Sequence of chain 1.A:
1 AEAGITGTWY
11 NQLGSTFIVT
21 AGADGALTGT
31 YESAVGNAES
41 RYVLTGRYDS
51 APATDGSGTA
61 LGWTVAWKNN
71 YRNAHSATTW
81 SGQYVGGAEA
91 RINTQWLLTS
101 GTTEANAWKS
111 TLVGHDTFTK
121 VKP

Binding-site contacts:
Ligand atom ND2 contacts residue LEU13 of chain 1.A at 3.8 Å.
Ligand atom CB contacts residue TRP108 of chain 2.B at 3.8 Å (hydrophobic).
Ligand atom C contacts residue SER33 of chain 1.A at 3.9 Å.
Ligand atom ND2 contacts residue TRP108 of chain 2.B at 3.3 Å.
Ligand atom CE1 contacts residue LEU98 of chain 1.A at 4.1 Å (hydrophobic).
Ligand atom CB contacts residue TRP108 of chain 2.B at 3.8 Å (hydrophobic).
Ligand atom O contacts residue TYR31 of chain 1.A at 3.7 Å.
Ligand atom NE2 contacts residue SER76 of chain 1.A at 3.0 Å (h-bond).
Ligand atom NE2 contacts residue ALA74 of chain 1.A at 4.1 Å.
Ligand atom CE1 contacts residue SER76 of chain 1.A at 4.0 Å.
Ligand atom CB contacts residue LEU13 of chain 1.A at 3.5 Å (hydrophobic).
Ligand atom OD1 contacts residue ASN11 of chain 1.A at 3.5 Å (h-bond).
Ligand atom CG contacts residue TRP108 of chain 2.B at 4.1 Å (hydrophobic).
Ligand atom CG contacts residue TRP67 of chain 1.A at 3.8 Å (hydrophobic).
Ligand atom NE2 contacts residue LEU98 of chain 1.A at 4.0 Å.
Ligand atom CA contacts residue TRP67 of chain 1.A at 3.6 Å (hydrophobic).
Ligand atom OE1 contacts residue TRP67 of chain 1.A at 4.0 Å.
Ligand atom O contacts residue SER33 of chain 1.A at 2.9 Å (h-bond).
Ligand atom CD2 contacts residue SER76 of chain 1.A at 3.6 Å.
Ligand atom CG contacts residue TRP67 of chain 1.A at 3.8 Å (hydrophobic).
Ligand atom CB contacts residue TYR42 of chain 1.A at 4.2 Å (hydrophobic).
Ligand atom C contacts residue TRP67 of chain 1.A at 4.2 Å (hydrophobic).
Ligand atom OE1 contacts residue THR78 of chain 1.A at 3.0 Å (h-bond).
Ligand atom O contacts residue TRP67 of chain 1.A at 3.9 Å.
Ligand atom OD1 contacts residue LEU13 of chain 1.A at 3.4 Å.
Ligand atom N contacts residue TRP67 of chain 1.A at 4.2 Å.
Ligand atom NE2 contacts residue TRP67 of chain 1.A at 3.7 Å.
Ligand atom OD1 contacts residue SER15 of chain 1.A at 3.8 Å.
Ligand atom CG contacts residue TYR42 of chain 1.A at 3.9 Å (hydrophobic).
Ligand atom O contacts residue TRP108 of chain 2.B at 3.9 Å.
Ligand atom CG contacts residue LEU13 of chain 1.A at 3.3 Å (hydrophobic).
Ligand atom NE2 contacts residue TRP80 of chain 1.A at 4.0 Å.
Ligand atom CB contacts residue TRP67 of chain 1.A at 3.8 Å (hydrophobic).
Ligand atom CB contacts residue TRP108 of chain 2.B at 4.2 Å (hydrophobic).
Ligand atom O contacts residue TRP108 of chain 2.B at 3.8 Å.
Ligand atom OE1 contacts residue LEU98 of chain 1.A at 3.8 Å.
Ligand atom O contacts residue SER15 of chain 1.A at 3.3 Å (h-bond).
Ligand atom CE1 contacts residue TRP67 of chain 1.A at 3.4 Å (hydrophobic).
Ligand atom NE2 contacts residue TRP96 of chain 1.A at 3.5 Å.
Ligand atom CD contacts residue THR78 of chain 1.A at 4.0 Å.

Sequence of chain 2.B:
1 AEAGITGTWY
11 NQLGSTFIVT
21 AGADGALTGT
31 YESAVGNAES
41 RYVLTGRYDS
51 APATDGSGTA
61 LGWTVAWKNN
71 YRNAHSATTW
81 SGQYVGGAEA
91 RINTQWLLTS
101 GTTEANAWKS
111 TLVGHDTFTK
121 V

This protein binds this small molecule.
Small molecule (SMILES): C[C@@H](O)[C@H](NC(=O)[C@H](CC(N)=O)NC(=O)[C@H](CCC(N)=O)NC(=O)[C@@H]1CCCN1C(=O)[C@H](Cc1c[nH]cn1)NC(=O)[C@@H](N)CS)C(N)=O